Binding-site contacts:
Ligand atom C3 contacts residue ASN154 of chain 38.A at 3.8 Å.
Ligand atom C1 contacts residue HIS104 of chain 38.C at 3.5 Å.
Ligand atom O5 contacts residue ASN154 of chain 38.A at 2.3 Å (h-bond).
Ligand atom O6 contacts residue HIS104 of chain 38.C at 3.6 Å.
Ligand atom O7 contacts residue ASN154 of chain 38.A at 3.2 Å (h-bond).
Ligand atom C3 contacts residue HIS104 of chain 38.C at 3.7 Å.
Ligand atom C5 contacts residue ASN154 of chain 38.A at 3.6 Å.
Ligand atom C4 contacts residue HIS104 of chain 38.C at 4.0 Å.
Ligand atom C2 contacts residue HIS104 of chain 38.C at 4.2 Å.
Ligand atom N2 contacts residue ASN154 of chain 38.A at 3.0 Å (h-bond).
Ligand atom C4 contacts residue ASN154 of chain 38.A at 4.2 Å.
Ligand atom O5 contacts residue HIS104 of chain 38.C at 3.7 Å.
Ligand atom O4 contacts residue HIS104 of chain 38.C at 3.8 Å.
Ligand atom C6 contacts residue HIS104 of chain 38.C at 3.8 Å.
Ligand atom C1 contacts residue ASN154 of chain 38.A at 1.4 Å.
Ligand atom C5 contacts residue HIS104 of chain 38.C at 3.4 Å.
Ligand atom C7 contacts residue ASN154 of chain 38.A at 3.5 Å.
Ligand atom C2 contacts residue ASN154 of chain 38.A at 2.5 Å.

Sequence of chain 38.A:
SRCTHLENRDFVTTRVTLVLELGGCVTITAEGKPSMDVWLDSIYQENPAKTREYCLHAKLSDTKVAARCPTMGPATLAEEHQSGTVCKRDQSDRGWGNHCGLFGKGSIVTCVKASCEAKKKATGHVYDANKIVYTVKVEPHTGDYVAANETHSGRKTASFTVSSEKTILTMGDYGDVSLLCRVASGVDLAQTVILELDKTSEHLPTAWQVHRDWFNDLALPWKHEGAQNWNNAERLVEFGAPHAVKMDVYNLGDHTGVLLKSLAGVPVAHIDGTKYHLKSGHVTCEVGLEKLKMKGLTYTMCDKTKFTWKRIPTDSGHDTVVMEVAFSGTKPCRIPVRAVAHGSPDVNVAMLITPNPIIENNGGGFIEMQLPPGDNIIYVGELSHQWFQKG

The protein below binds the small molecule below.
Small molecule (SMILES): CC(=O)N[C@@H]1[C@@H](O)[C@H](O)[C@@H](CO)O[C@H]1O

Sequence of chain 38.C:
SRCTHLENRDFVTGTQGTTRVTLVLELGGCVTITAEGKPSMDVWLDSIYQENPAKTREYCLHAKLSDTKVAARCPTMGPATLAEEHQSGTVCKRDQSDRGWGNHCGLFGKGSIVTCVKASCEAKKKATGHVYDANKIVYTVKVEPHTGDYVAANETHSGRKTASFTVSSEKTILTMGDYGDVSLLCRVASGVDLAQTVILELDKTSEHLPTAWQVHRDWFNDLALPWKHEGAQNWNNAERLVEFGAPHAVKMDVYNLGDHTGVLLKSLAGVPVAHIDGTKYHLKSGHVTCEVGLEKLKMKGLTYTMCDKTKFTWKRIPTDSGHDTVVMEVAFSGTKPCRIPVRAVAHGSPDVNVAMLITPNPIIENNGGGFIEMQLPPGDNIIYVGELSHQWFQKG